Binding-site contacts:
Ligand atom C25 contacts residue TYR206 of chain 1.A at 3.3 Å (hydrophobic).
Ligand atom C29 contacts residue TRP112 of chain 1.A at 3.5 Å (hydrophobic).
Ligand atom O39 contacts residue GLY225 of chain 1.A at 3.1 Å (h-bond).
Ligand atom O16 contacts residue GLN91 of chain 1.A at 3.5 Å (h-bond).
Ligand atom C27 contacts residue GLN210 of chain 1.A at 3.5 Å.
Ligand atom N13 contacts residue GLN91 of chain 1.A at 3.5 Å (h-bond).
Ligand atom O39 contacts residue ASP227 of chain 1.A at 2.8 Å (salt-bridge).
Ligand atom C28 contacts residue ASP213 of chain 1.A at 3.2 Å.
Ligand atom C29 contacts residue TYR78 of chain 1.A at 3.4 Å (hydrophobic).
Ligand atom N33 contacts residue GLN228 of chain 1.A at 3.2 Å (h-bond).
Ligand atom N01 contacts residue LEU256 of chain 1.A at 3.1 Å (h-bond).
Ligand atom O30 contacts residue TYR78 of chain 1.A at 2.8 Å (h-bond).
Ligand atom O30 contacts residue TRP112 of chain 1.A at 3.5 Å.
Ligand atom N03 contacts residue ALA90 of chain 1.A at 3.5 Å.
Ligand atom C24 contacts residue TYR206 of chain 1.A at 3.4 Å (hydrophobic).
Ligand atom O37 contacts residue LEU224 of chain 1.A at 3.5 Å.
Ligand atom C17 contacts residue GLY80 of chain 1.A at 3.5 Å.
Ligand atom N05 contacts residue HIS253 of chain 1.A at 3.3 Å (h-bond).
Ligand atom N33 contacts residue TYR206 of chain 1.A at 2.5 Å (h-bond).
Ligand atom C29 contacts residue ASP213 of chain 1.A at 3.3 Å.
Ligand atom N01 contacts residue LYS265 of chain 1.A at 2.9 Å (salt-bridge).
Ligand atom C18 contacts residue GLN91 of chain 1.A at 3.3 Å.
Ligand atom O34 contacts residue ILE190 of chain 1.A at 3.1 Å (h-bond).
Ligand atom C23 contacts residue GLN228 of chain 1.A at 3.5 Å.
Ligand atom O30 contacts residue ASP213 of chain 1.A at 2.6 Å (salt-bridge).
Ligand atom N33 contacts residue GLN210 of chain 1.A at 3.0 Å (h-bond).
Ligand atom C24 contacts residue GLN228 of chain 1.A at 3.3 Å.
Ligand atom C26 contacts residue GLN210 of chain 1.A at 3.5 Å.
Ligand atom N33 contacts residue ILE190 of chain 1.A at 2.8 Å (h-bond).
Ligand atom O19 contacts residue GLN91 of chain 1.A at 2.9 Å (h-bond).
Ligand atom C31 contacts residue TYR78 of chain 1.A at 3.3 Å (hydrophobic).
Ligand atom O35 contacts residue GLU82 of chain 1.A at 3.1 Å (salt-bridge).
Ligand atom O37 contacts residue GLY225 of chain 1.A at 3.3 Å (h-bond).
Ligand atom O39 contacts residue GLN228 of chain 1.A at 3.5 Å.
Ligand atom C32 contacts residue GLY80 of chain 1.A at 3.4 Å.
Ligand atom N03 contacts residue LEU256 of chain 1.A at 2.8 Å (h-bond).
Ligand atom C04 contacts residue LEU256 of chain 1.A at 3.3 Å (hydrophobic).
Ligand atom C18 contacts residue GLY80 of chain 1.A at 3.0 Å.
Ligand atom O34 contacts residue GLN228 of chain 1.A at 2.6 Å (h-bond).
Ligand atom O37 contacts residue ASP79 of chain 1.A at 2.7 Å (salt-bridge).

Sequence of chain 1.A:
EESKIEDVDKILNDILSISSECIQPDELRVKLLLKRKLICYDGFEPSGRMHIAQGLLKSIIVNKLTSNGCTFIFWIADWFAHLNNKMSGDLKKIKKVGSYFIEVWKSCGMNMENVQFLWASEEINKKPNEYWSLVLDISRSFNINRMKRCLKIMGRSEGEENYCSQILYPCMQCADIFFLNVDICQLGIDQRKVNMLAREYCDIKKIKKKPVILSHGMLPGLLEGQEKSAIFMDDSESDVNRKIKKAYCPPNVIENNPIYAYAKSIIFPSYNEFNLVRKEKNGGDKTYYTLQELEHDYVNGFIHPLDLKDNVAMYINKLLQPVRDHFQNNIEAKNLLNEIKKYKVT

The protein below binds the small molecule below.
Small molecule (SMILES): Nc1ncnc2c1c(OC(F)F)nn2[C@@H]1O[C@H](COS(=O)(=O)NC(=O)[C@@H](N)Cc2ccc(O)cc2)[C@@H](O)[C@H]1O